Binding-site contacts:
Ligand atom C contacts residue LEU164 of chain 1.A at 3.8 Å (hydrophobic).
Ligand atom C15 contacts residue GLN99 of chain 1.A at 3.9 Å.
Ligand atom O contacts residue PHE166 of chain 1.A at 2.9 Å (h-bond).
Ligand atom C16 contacts residue GLN99 of chain 1.A at 3.5 Å.
Ligand atom N2 contacts residue GLN97 of chain 1.A at 2.9 Å (h-bond).
Ligand atom C contacts residue ASP165 of chain 1.A at 3.4 Å.
Ligand atom N2 contacts residue CYS80 of chain 1.A at 3.9 Å.
Ligand atom C7 contacts residue ASP165 of chain 1.A at 3.5 Å.
Ligand atom N3 contacts residue LEU98 of chain 1.A at 3.7 Å.
Ligand atom C9 contacts residue ILE37 of chain 1.A at 3.5 Å (hydrophobic).
Ligand atom C6 contacts residue LYS52 of chain 1.A at 3.8 Å.
Ligand atom C4 contacts residue GLU66 of chain 1.A at 3.8 Å.
Ligand atom N contacts residue ILE37 of chain 1.A at 3.6 Å.
Ligand atom C5 contacts residue MET96 of chain 1.A at 3.8 Å (hydrophobic).
Ligand atom C2 contacts residue GLU66 of chain 1.A at 3.5 Å.
Ligand atom N3 contacts residue GLN99 of chain 1.A at 2.8 Å (h-bond).
Ligand atom C15 contacts residue ALA50 of chain 1.A at 3.7 Å (hydrophobic).
Ligand atom O contacts residue ASP165 of chain 1.A at 3.8 Å.
Ligand atom C10 contacts residue EDO1 of chain 1.D at 3.8 Å.
Ligand atom C contacts residue PHE166 of chain 1.A at 3.7 Å (hydrophobic).
Ligand atom N2 contacts residue MET96 of chain 1.A at 3.7 Å.
Ligand atom N2 contacts residue ALA50 of chain 1.A at 3.5 Å.
Ligand atom N contacts residue EDO1 of chain 1.D at 3.3 Å.
Ligand atom C3 contacts residue GLU66 of chain 1.A at 3.5 Å.
Ligand atom C1 contacts residue PHE166 of chain 1.A at 3.7 Å (hydrophobic).
Ligand atom C8 contacts residue ILE37 of chain 1.A at 3.5 Å (hydrophobic).
Ligand atom C5 contacts residue ASP165 of chain 1.A at 3.3 Å.
Ligand atom C13 contacts residue MET96 of chain 1.A at 3.9 Å (hydrophobic).
Ligand atom C19 contacts residue ILE29 of chain 1.A at 3.8 Å (hydrophobic).
Ligand atom C14 contacts residue LEU164 of chain 1.A at 3.8 Å (hydrophobic).
Ligand atom C20 contacts residue ILE29 of chain 1.A at 3.5 Å (hydrophobic).
Ligand atom C6 contacts residue ASP165 of chain 1.A at 3.7 Å.
Ligand atom O contacts residue GLU66 of chain 1.A at 2.6 Å (salt-bridge).
Ligand atom C8 contacts residue EDO1 of chain 1.D at 3.8 Å.
Ligand atom C8 contacts residue ASP165 of chain 1.A at 3.8 Å.
Ligand atom C9 contacts residue EDO1 of chain 1.D at 3.4 Å.
Ligand atom C3 contacts residue LYS52 of chain 1.A at 3.8 Å.
Ligand atom C4 contacts residue ASP165 of chain 1.A at 3.4 Å.
Ligand atom C5 contacts residue LYS52 of chain 1.A at 3.7 Å.
Ligand atom C7 contacts residue LYS52 of chain 1.A at 3.5 Å.

This protein binds this small molecule.
Small molecule (SMILES): CC[C@](C)(O)C#Cc1ccc2[nH]c3c(c2c1)-c1nc(N)ncc1CCC3

Sequence of chain 1.A:
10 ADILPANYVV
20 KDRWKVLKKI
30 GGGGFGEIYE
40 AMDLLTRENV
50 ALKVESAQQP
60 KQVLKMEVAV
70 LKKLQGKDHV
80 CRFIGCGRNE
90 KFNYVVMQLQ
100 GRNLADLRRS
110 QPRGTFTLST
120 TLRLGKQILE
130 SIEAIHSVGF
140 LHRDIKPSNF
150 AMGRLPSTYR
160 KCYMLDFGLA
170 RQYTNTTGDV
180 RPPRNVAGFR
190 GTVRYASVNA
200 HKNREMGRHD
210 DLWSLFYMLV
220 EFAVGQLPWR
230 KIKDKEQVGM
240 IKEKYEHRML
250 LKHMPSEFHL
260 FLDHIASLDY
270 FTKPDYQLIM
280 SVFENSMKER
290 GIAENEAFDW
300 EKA